Binding-site contacts:
Ligand atom O1A contacts residue GLY165 of chain 1.A at 3.5 Å (h-bond).
Ligand atom C4 contacts residue LEU125 of chain 1.A at 3.4 Å (hydrophobic).
Ligand atom O3B contacts residue ILE328 of chain 1.A at 2.8 Å (h-bond).
Ligand atom O3' contacts residue ASN24 of chain 1.A at 3.0 Å (h-bond).
Ligand atom O1A contacts residue SER163 of chain 1.A at 2.5 Å (h-bond).
Ligand atom O4' contacts residue ASP306 of chain 1.A at 2.9 Å (salt-bridge).
Ligand atom PA contacts residue VAL164 of chain 1.A at 3.6 Å.
Ligand atom O2A contacts residue SER163 of chain 1.A at 3.5 Å.
Ligand atom O4 contacts residue VAL123 of chain 1.A at 3.2 Å.
Ligand atom O4 contacts residue LEU125 of chain 1.A at 2.9 Å (h-bond).
Ligand atom O3' contacts residue ASP306 of chain 1.A at 2.8 Å (salt-bridge).
Ligand atom O3' contacts residue PO41 of chain 1.G at 3.4 Å (h-bond).
Ligand atom C2' contacts residue ASN24 of chain 1.A at 3.5 Å.
Ligand atom O1B contacts residue GOL1 of chain 1.H at 2.6 Å (h-bond).
Ligand atom PB contacts residue GOL1 of chain 1.H at 3.4 Å.
Ligand atom O1B contacts residue GLY165 of chain 1.A at 2.7 Å (h-bond).
Ligand atom O7' contacts residue ASN24 of chain 1.A at 3.2 Å.
Ligand atom O7' contacts residue TRP96 of chain 1.A at 3.3 Å.
Ligand atom C4 contacts residue ASP124 of chain 1.A at 3.5 Å.
Ligand atom O4 contacts residue PRO122 of chain 1.A at 3.2 Å (h-bond).
Ligand atom C8' contacts residue ASN24 of chain 1.A at 3.5 Å.
Ligand atom C8' contacts residue PO41 of chain 1.G at 3.4 Å.
Ligand atom O4 contacts residue ASP124 of chain 1.A at 3.2 Å (salt-bridge).
Ligand atom O2A contacts residue VAL164 of chain 1.A at 2.8 Å (h-bond).
Ligand atom O2' contacts residue ALA120 of chain 1.A at 2.6 Å (h-bond).
Ligand atom O4' contacts residue THR305 of chain 1.A at 3.4 Å.
Ligand atom C5 contacts residue PRO122 of chain 1.A at 3.3 Å (hydrophobic).
Ligand atom O2B contacts residue ARG121 of chain 1.A at 3.0 Å (salt-bridge).
Ligand atom N3 contacts residue ASP124 of chain 1.A at 2.8 Å (salt-bridge).
Ligand atom C4 contacts residue PRO122 of chain 1.A at 2.9 Å (hydrophobic).
Ligand atom O2' contacts residue ARG121 of chain 1.A at 3.4 Å.
Ligand atom C7' contacts residue ASN24 of chain 1.A at 3.3 Å.
Ligand atom N3 contacts residue PRO122 of chain 1.A at 3.1 Å (h-bond).
Ligand atom N2' contacts residue PO41 of chain 1.G at 3.1 Å (h-bond).
Ligand atom O4' contacts residue PHE329 of chain 1.A at 3.3 Å.
Ligand atom C5 contacts residue SER163 of chain 1.A at 3.4 Å.
Ligand atom C8' contacts residue GOL1 of chain 1.H at 3.4 Å.
Ligand atom O2B contacts residue GOL1 of chain 1.H at 2.9 Å (h-bond).
Ligand atom O1A contacts residue VAL164 of chain 1.A at 3.5 Å (h-bond).
Ligand atom N3 contacts residue LEU125 of chain 1.A at 3.4 Å.

Sequence of chain 1.A:
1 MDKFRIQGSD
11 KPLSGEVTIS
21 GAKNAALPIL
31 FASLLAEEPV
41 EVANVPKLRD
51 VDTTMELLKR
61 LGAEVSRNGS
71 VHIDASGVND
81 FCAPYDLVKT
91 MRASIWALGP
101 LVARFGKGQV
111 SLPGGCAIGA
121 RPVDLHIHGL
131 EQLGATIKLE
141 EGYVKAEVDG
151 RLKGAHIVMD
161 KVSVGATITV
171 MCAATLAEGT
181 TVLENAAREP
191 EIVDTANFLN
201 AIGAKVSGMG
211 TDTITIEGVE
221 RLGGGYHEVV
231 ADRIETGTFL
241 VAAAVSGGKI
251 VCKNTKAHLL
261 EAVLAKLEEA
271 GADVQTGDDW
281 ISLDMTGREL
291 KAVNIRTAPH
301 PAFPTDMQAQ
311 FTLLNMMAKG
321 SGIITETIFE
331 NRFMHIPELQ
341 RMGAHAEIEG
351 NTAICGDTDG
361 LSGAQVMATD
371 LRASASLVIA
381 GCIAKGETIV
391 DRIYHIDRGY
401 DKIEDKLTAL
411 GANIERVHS

This small molecule binds to this protein.
Small molecule (SMILES): CC(=O)N[C@H]1[C@@H](O[P](=O)(O)O[P](=O)(O)OC[C@H]2O[C@@H](n3ccc(=O)[nH]c3=O)[C@H](O)[C@@H]2O)O[C@H](CO)[C@@H](O)[C@@H]1O